Binding-site contacts:
Ligand atom O7 contacts residue PRO277 of chain 1.D at 4.4 Å.
Ligand atom C8 contacts residue PRO277 of chain 1.D at 3.6 Å (hydrophobic).
Ligand atom C2 contacts residue ASN278 of chain 1.D at 3.9 Å.
Ligand atom O5 contacts residue ASN278 of chain 1.D at 4.2 Å.
Ligand atom C1 contacts residue ASN278 of chain 1.D at 3.1 Å.
Ligand atom C7 contacts residue PRO277 of chain 1.D at 4.1 Å (hydrophobic).
Ligand atom N2 contacts residue ASN278 of chain 1.D at 3.5 Å (h-bond).
Ligand atom C7 contacts residue ASN278 of chain 1.D at 4.5 Å.
Ligand atom C8 contacts residue ARG262 of chain 1.D at 4.2 Å.

Sequence of chain 1.D:
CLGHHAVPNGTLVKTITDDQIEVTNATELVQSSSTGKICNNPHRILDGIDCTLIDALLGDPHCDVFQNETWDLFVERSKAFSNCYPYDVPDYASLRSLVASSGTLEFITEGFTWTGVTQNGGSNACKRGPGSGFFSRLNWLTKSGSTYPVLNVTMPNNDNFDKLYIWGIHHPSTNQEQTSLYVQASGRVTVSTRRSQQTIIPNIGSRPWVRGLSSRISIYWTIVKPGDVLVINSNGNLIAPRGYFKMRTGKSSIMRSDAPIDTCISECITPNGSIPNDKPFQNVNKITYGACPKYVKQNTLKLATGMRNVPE

A protein and the small-molecule ligand that binds it are described below.
Small molecule (SMILES): CC(=O)N[C@@H]1[C@@H](O)[C@H](O)[C@@H](CO)O[C@H]1O